Binding-site contacts:
Ligand atom C1 contacts residue ASN146 of chain 1.B at 1.4 Å.
Ligand atom O5 contacts residue LYS136 of chain 1.B at 3.9 Å.
Ligand atom O5 contacts residue ASN146 of chain 1.B at 2.4 Å (h-bond).
Ligand atom C2 contacts residue ASN146 of chain 1.B at 2.4 Å.
Ligand atom C8 contacts residue VAL138 of chain 1.B at 4.1 Å (hydrophobic).
Ligand atom O3 contacts residue ARG246 of chain 1.B at 3.6 Å.
Ligand atom C8 contacts residue ASN244 of chain 1.B at 4.1 Å.
Ligand atom C8 contacts residue PHE243 of chain 1.B at 4.3 Å (hydrophobic).
Ligand atom O3 contacts residue CYS306 of chain 1.B at 3.3 Å (h-bond).
Ligand atom O7 contacts residue ASN146 of chain 1.B at 3.7 Å.
Ligand atom O5 contacts residue NAG1 of chain 1.Z at 3.2 Å (h-bond).
Ligand atom C4 contacts residue ASP95 of chain 1.B at 4.2 Å.
Ligand atom C5 contacts residue VAL307 of chain 1.B at 3.6 Å (hydrophobic).
Ligand atom C6 contacts residue NAG1 of chain 1.Z at 3.6 Å.
Ligand atom C7 contacts residue SER308 of chain 1.B at 3.5 Å.
Ligand atom O7 contacts residue PRO96 of chain 1.B at 4.1 Å.
Ligand atom C3 contacts residue SER308 of chain 1.B at 4.0 Å.
Ligand atom N2 contacts residue SER308 of chain 1.B at 2.7 Å (h-bond).
Ligand atom C2 contacts residue VAL307 of chain 1.B at 4.2 Å (hydrophobic).
Ligand atom N2 contacts residue ASN146 of chain 1.B at 2.8 Å (h-bond).
Ligand atom O6 contacts residue ASP95 of chain 1.B at 4.2 Å.
Ligand atom C1 contacts residue NAG1 of chain 1.Z at 3.9 Å.
Ligand atom C3 contacts residue VAL307 of chain 1.B at 3.6 Å (hydrophobic).
Ligand atom C1 contacts residue SER308 of chain 1.B at 3.8 Å.
Ligand atom C5 contacts residue ASN146 of chain 1.B at 3.7 Å.
Ligand atom C4 contacts residue ARG246 of chain 1.B at 4.2 Å.
Ligand atom O6 contacts residue LYS136 of chain 1.B at 3.3 Å (salt-bridge).
Ligand atom C1 contacts residue VAL307 of chain 1.B at 3.8 Å (hydrophobic).
Ligand atom O4 contacts residue ARG246 of chain 1.B at 3.2 Å (salt-bridge).
Ligand atom O4 contacts residue VAL307 of chain 1.B at 4.1 Å.
Ligand atom C2 contacts residue SER308 of chain 1.B at 3.6 Å.
Ligand atom C7 contacts residue ASN146 of chain 1.B at 3.5 Å.
Ligand atom C3 contacts residue ASN146 of chain 1.B at 3.7 Å.
Ligand atom C8 contacts residue LEU145 of chain 1.B at 3.8 Å (hydrophobic).
Ligand atom O5 contacts residue VAL307 of chain 1.B at 4.1 Å.
Ligand atom C8 contacts residue SER308 of chain 1.B at 3.5 Å.
Ligand atom C5 contacts residue NAG1 of chain 1.Z at 3.5 Å.
Ligand atom C4 contacts residue ASN146 of chain 1.B at 4.2 Å.
Ligand atom C4 contacts residue VAL307 of chain 1.B at 4.0 Å (hydrophobic).
Ligand atom C6 contacts residue LYS136 of chain 1.B at 4.2 Å.

Sequence of chain 1.B:
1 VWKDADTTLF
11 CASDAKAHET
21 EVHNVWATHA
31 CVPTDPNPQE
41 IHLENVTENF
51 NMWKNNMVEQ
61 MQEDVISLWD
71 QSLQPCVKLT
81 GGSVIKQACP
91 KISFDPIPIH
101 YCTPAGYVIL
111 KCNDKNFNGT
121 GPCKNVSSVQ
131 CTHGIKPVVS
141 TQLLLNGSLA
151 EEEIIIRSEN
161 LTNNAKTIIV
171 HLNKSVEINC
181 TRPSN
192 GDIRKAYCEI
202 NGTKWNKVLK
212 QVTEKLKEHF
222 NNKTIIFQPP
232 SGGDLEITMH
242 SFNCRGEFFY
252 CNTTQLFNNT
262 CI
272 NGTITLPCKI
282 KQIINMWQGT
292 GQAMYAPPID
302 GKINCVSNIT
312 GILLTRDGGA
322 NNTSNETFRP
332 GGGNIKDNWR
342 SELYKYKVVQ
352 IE

A protein and the small-molecule ligand that binds it are described below.
Small molecule (SMILES): CC(=O)N[C@@H]1[C@@H](O)[C@H](O)[C@@H](CO)O[C@H]1O